Sequence of chain 1.A:
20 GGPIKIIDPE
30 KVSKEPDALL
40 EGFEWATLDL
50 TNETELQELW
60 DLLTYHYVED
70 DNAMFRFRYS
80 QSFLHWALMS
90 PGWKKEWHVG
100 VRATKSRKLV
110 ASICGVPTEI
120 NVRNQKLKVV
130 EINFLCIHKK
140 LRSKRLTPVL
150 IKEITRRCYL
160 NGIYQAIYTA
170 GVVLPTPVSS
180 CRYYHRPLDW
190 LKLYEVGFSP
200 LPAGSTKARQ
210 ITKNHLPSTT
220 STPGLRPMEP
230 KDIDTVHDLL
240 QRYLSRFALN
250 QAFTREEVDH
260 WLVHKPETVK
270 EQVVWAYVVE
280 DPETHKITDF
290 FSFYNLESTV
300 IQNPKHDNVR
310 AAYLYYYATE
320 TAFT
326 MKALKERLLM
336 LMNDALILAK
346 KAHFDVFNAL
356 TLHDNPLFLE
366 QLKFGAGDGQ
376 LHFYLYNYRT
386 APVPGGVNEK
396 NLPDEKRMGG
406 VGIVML

Binding-site contacts:
Ligand atom CAD contacts residue PHE76 of chain 1.A at 3.7 Å (hydrophobic).
Ligand atom NAU contacts residue THR168 of chain 1.A at 3.7 Å.
Ligand atom CLH contacts residue PHE76 of chain 1.A at 3.8 Å.
Ligand atom CAI contacts residue VAL67 of chain 1.A at 3.7 Å (hydrophobic).
Ligand atom CAD contacts residue VAL67 of chain 1.A at 3.8 Å (hydrophobic).
Ligand atom CAA contacts residue ASP69 of chain 1.A at 3.3 Å.
Ligand atom CAD contacts residue SER297 of chain 1.A at 3.5 Å.
Ligand atom NBH contacts residue PHE76 of chain 1.A at 3.8 Å.
Ligand atom NBH contacts residue SER297 of chain 1.A at 3.5 Å (h-bond).
Ligand atom CBB contacts residue LEU376 of chain 1.A at 3.7 Å (hydrophobic).
Ligand atom NAS contacts residue GLY170 of chain 1.A at 3.4 Å (h-bond).
Ligand atom CAI contacts residue GLY170 of chain 1.A at 3.5 Å.
Ligand atom CAM contacts residue TYR182 of chain 1.A at 3.5 Å (hydrophobic).
Ligand atom CLH contacts residue TYR312 of chain 1.A at 3.0 Å.
Ligand atom CAN contacts residue THR168 of chain 1.A at 3.5 Å.
Ligand atom NBH contacts residue PHE74 of chain 1.A at 3.8 Å.
Ligand atom CAO contacts residue THR168 of chain 1.A at 3.5 Å.
Ligand atom CAL contacts residue PHE76 of chain 1.A at 3.4 Å (hydrophobic).
Ligand atom CAJ contacts residue VAL67 of chain 1.A at 3.7 Å (hydrophobic).
Ligand atom NAV contacts residue PHE197 of chain 1.A at 3.5 Å.
Ligand atom NAU contacts residue LEU411 of chain 1.A at 2.8 Å (h-bond).
Ligand atom CAL contacts residue TYR182 of chain 1.A at 3.7 Å (hydrophobic).
Ligand atom NAU contacts residue ASN132 of chain 1.A at 3.7 Å.
Ligand atom CAO contacts residue LEU411 of chain 1.A at 3.4 Å (hydrophobic).
Ligand atom CLG contacts residue GLY374 of chain 1.A at 3.5 Å.
Ligand atom CAC contacts residue PHE197 of chain 1.A at 3.7 Å (hydrophobic).
Ligand atom CAC contacts residue VAL351 of chain 1.A at 3.8 Å (hydrophobic).
Ligand atom CAD contacts residue ARG75 of chain 1.A at 3.8 Å.
Ligand atom CBF contacts residue PHE197 of chain 1.A at 3.7 Å (hydrophobic).
Ligand atom CAQ contacts residue TYR182 of chain 1.A at 3.5 Å (hydrophobic).
Ligand atom OAE contacts residue HIS184 of chain 1.A at 3.5 Å (h-bond).
Ligand atom CAB contacts residue SER297 of chain 1.A at 3.7 Å.
Ligand atom CAN contacts residue ASN132 of chain 1.A at 3.8 Å.
Ligand atom CAB contacts residue PHE74 of chain 1.A at 3.6 Å (hydrophobic).
Ligand atom NBG contacts residue LEU376 of chain 1.A at 3.5 Å.
Ligand atom CAD contacts residue PHE74 of chain 1.A at 3.8 Å (hydrophobic).
Ligand atom NAT contacts residue PHE76 of chain 1.A at 3.7 Å.
Ligand atom OAF contacts residue HIS184 of chain 1.A at 3.0 Å.
Ligand atom NAT contacts residue SER297 of chain 1.A at 2.8 Å (h-bond).
Ligand atom CBC contacts residue SER297 of chain 1.A at 3.9 Å.

The small molecule below binds the protein below.
Small molecule (SMILES): Cc1c(NS(=O)(=O)c2c(Cl)cc(-c3ccnc(N4CCNCC4)c3)cc2Cl)c(CC(C)C)nn1C